Binding-site contacts:
Ligand atom N2 contacts residue ARG14 of chain 1.A at 3.9 Å.
Ligand atom N1 contacts residue DMS1 of chain 1.O at 3.6 Å.
Ligand atom N2 contacts residue HIS15 of chain 1.A at 3.1 Å (h-bond).
Ligand atom N1 contacts residue HIS15 of chain 1.A at 4.4 Å.
Ligand atom PT1 contacts residue HIS15 of chain 1.A at 2.3 Å.

This small molecule binds to this protein.
Small molecule (SMILES): [NH3+][Pt]1([NH3+])OC(=O)C2(CCC2)C(=O)O1

Sequence of chain 1.A:
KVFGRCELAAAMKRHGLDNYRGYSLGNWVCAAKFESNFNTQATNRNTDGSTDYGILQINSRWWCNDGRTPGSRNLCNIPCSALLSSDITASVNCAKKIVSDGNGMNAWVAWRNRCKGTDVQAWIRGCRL